Sequence of chain 1.B:
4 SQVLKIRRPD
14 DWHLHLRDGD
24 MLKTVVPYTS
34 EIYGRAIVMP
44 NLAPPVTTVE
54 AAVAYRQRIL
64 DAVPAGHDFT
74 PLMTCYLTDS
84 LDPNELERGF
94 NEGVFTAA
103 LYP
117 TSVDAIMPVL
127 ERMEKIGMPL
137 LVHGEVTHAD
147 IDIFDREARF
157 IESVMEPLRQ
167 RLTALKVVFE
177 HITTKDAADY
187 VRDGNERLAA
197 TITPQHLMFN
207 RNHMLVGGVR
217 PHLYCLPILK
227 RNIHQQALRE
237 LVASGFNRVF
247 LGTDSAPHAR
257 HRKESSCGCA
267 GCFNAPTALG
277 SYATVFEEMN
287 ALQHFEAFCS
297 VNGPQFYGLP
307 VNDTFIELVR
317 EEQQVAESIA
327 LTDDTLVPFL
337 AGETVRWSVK

Binding-site contacts:
Ligand atom C6 contacts residue DOR1 of chain 1.H at 0.1 Å.
Ligand atom O4 contacts residue ZN1 of chain 1.G at 2.5 Å.
Ligand atom C61 contacts residue DOR1 of chain 1.H at 0.1 Å.
Ligand atom O5 contacts residue DOR1 of chain 1.H at 1.1 Å (h-bond).
Ligand atom C4 contacts residue ZN1 of chain 1.F at 3.2 Å.
Ligand atom C2 contacts residue ALA266 of chain 1.B at 3.5 Å (hydrophobic).
Ligand atom O2 contacts residue DOR1 of chain 1.H at 0.7 Å (h-bond).
Ligand atom C2 contacts residue DOR1 of chain 1.H at 0.2 Å.
Ligand atom O2 contacts residue GLY267 of chain 1.B at 3.2 Å (h-bond).
Ligand atom O4 contacts residue HIS177 of chain 1.B at 3.7 Å.
Ligand atom C4 contacts residue DOR1 of chain 1.H at 1.5 Å.
Ligand atom O4 contacts residue ASP250 of chain 1.B at 3.0 Å (salt-bridge).
Ligand atom O4 contacts residue ZN1 of chain 1.F at 2.1 Å.
Ligand atom O61 contacts residue DOR1 of chain 1.H at 0.0 Å (h-bond).
Ligand atom O61 contacts residue ARG20 of chain 1.B at 2.9 Å (salt-bridge).
Ligand atom N1 contacts residue ALA266 of chain 1.B at 3.0 Å (h-bond).
Ligand atom O2 contacts residue LEU222 of chain 1.B at 2.8 Å (h-bond).
Ligand atom N3 contacts residue ASP250 of chain 1.B at 2.8 Å (salt-bridge).
Ligand atom C5 contacts residue DOR1 of chain 1.H at 0.5 Å.
Ligand atom N3 contacts residue DOR1 of chain 1.H at 1.3 Å.
Ligand atom O5 contacts residue HIS139 of chain 1.B at 3.0 Å (h-bond).
Ligand atom O4 contacts residue HIS18 of chain 1.B at 3.4 Å (h-bond).
Ligand atom C4 contacts residue ZN1 of chain 1.G at 2.8 Å.
Ligand atom N1 contacts residue DOR1 of chain 1.H at 0.5 Å (h-bond).
Ligand atom O62 contacts residue ASN44 of chain 1.B at 2.8 Å (h-bond).
Ligand atom O5 contacts residue ZN1 of chain 1.G at 2.4 Å.
Ligand atom O62 contacts residue DOR1 of chain 1.H at 0.0 Å (h-bond).
Ligand atom O4 contacts residue KCX102 of chain 1.B at 3.1 Å (h-bond).
Ligand atom O2 contacts residue ALA266 of chain 1.B at 3.0 Å.
Ligand atom O62 contacts residue ARG20 of chain 1.B at 2.9 Å (salt-bridge).
Ligand atom O2 contacts residue CYS221 of chain 1.B at 3.3 Å.
Ligand atom C61 contacts residue ARG20 of chain 1.B at 3.5 Å.
Ligand atom C4 contacts residue KCX102 of chain 1.B at 3.5 Å.
Ligand atom O4 contacts residue DOR1 of chain 1.H at 2.5 Å.
Ligand atom N3 contacts residue LEU222 of chain 1.B at 3.0 Å (h-bond).
Ligand atom O61 contacts residue ALA266 of chain 1.B at 3.1 Å (h-bond).
Ligand atom C2 contacts residue LEU222 of chain 1.B at 3.6 Å (hydrophobic).
Ligand atom C2 contacts residue GLY267 of chain 1.B at 3.7 Å.
Ligand atom O61 contacts residue HIS254 of chain 1.B at 3.2 Å (h-bond).
Ligand atom O62 contacts residue HIS18 of chain 1.B at 3.4 Å (h-bond).

A small-molecule ligand and the protein it binds are described below.
Small molecule (SMILES): NC(=O)N[C@@H](CC(=O)O)C(=O)O